Sequence of chain 1.A:
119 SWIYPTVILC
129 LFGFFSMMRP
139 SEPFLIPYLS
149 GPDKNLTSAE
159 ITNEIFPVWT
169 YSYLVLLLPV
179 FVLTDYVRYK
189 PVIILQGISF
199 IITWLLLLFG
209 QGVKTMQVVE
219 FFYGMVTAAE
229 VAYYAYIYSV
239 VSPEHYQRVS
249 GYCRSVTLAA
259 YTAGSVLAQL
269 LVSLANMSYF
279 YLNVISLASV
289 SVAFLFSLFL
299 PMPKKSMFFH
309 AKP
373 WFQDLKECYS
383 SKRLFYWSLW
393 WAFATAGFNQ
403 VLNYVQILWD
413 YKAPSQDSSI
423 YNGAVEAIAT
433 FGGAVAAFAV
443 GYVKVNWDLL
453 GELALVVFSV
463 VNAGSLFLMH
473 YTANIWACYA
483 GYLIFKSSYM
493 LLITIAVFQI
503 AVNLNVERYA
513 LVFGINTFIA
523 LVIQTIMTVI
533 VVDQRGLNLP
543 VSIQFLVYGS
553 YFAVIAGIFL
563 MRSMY

Binding-site contacts:
Ligand atom C2 contacts residue GLU218 of chain 1.A at 3.4 Å.
Ligand atom N1 contacts residue GLU218 of chain 1.A at 3.0 Å (salt-bridge).
Ligand atom CAH contacts residue ASN405 of chain 1.A at 3.9 Å.
Ligand atom CAK contacts residue ASN405 of chain 1.A at 3.4 Å.
Ligand atom OBJ contacts residue TYR221 of chain 1.A at 3.3 Å (h-bond).
Ligand atom CAG contacts residue GLU218 of chain 1.A at 3.8 Å.
Ligand atom C4 contacts residue GLU140 of chain 1.A at 3.6 Å.
Ligand atom CAA contacts residue LEU143 of chain 1.A at 3.7 Å (hydrophobic).
Ligand atom NAW contacts residue GLU140 of chain 1.A at 2.4 Å (salt-bridge).
Ligand atom CAO contacts residue LEU404 of chain 1.A at 3.7 Å (hydrophobic).
Ligand atom NAW contacts residue LEU143 of chain 1.A at 3.7 Å.
Ligand atom SBD contacts residue TYR221 of chain 1.A at 3.7 Å.
Ligand atom CAT contacts residue ASN401 of chain 1.A at 3.8 Å.
Ligand atom C2 contacts residue TYR221 of chain 1.A at 3.8 Å (hydrophobic).
Ligand atom OAM contacts residue LEU404 of chain 1.A at 3.5 Å (h-bond).
Ligand atom CAR contacts residue THR225 of chain 1.A at 3.7 Å.
Ligand atom CBH contacts residue TYR259 of chain 1.A at 3.6 Å (hydrophobic).
Ligand atom CAX contacts residue GLU140 of chain 1.A at 3.0 Å.
Ligand atom CAS contacts residue ASN401 of chain 1.A at 3.4 Å.
Ligand atom OBK contacts residue TYR221 of chain 1.A at 3.4 Å (h-bond).
Ligand atom CAI contacts residue ASN405 of chain 1.A at 3.3 Å.
Ligand atom C5 contacts residue LEU143 of chain 1.A at 3.6 Å (hydrophobic).
Ligand atom CAA contacts residue GLU140 of chain 1.A at 3.3 Å.
Ligand atom OAM contacts residue ASN405 of chain 1.A at 3.3 Å (h-bond).
Ligand atom NAF contacts residue GLU218 of chain 1.A at 2.9 Å (salt-bridge).
Ligand atom CAT contacts residue LEU404 of chain 1.A at 3.7 Å (hydrophobic).
Ligand atom CBC contacts residue GLU140 of chain 1.A at 3.3 Å.
Ligand atom CAN contacts residue TRP167 of chain 1.A at 3.8 Å (hydrophobic).
Ligand atom CAK contacts residue LEU404 of chain 1.A at 3.4 Å (hydrophobic).
Ligand atom C6 contacts residue TYR221 of chain 1.A at 3.5 Å (hydrophobic).
Ligand atom N1 contacts residue TYR221 of chain 1.A at 3.6 Å.
Ligand atom CAJ contacts residue ASN405 of chain 1.A at 3.0 Å.
Ligand atom CAI contacts residue TRP167 of chain 1.A at 3.5 Å (hydrophobic).
Ligand atom CAH contacts residue TYR221 of chain 1.A at 3.7 Å (hydrophobic).
Ligand atom CBC contacts residue TYR221 of chain 1.A at 3.2 Å (hydrophobic).
Ligand atom OBK contacts residue ARG137 of chain 1.A at 2.9 Å (salt-bridge).
Ligand atom CBB contacts residue TYR221 of chain 1.A at 3.7 Å (hydrophobic).
Ligand atom C4 contacts residue LEU143 of chain 1.A at 3.6 Å (hydrophobic).
Ligand atom CAA contacts residue TRP202 of chain 1.A at 3.6 Å (hydrophobic).
Ligand atom CAH contacts residue TRP167 of chain 1.A at 3.6 Å (hydrophobic).

A protein and the small-molecule ligand that binds it are described below.
Small molecule (SMILES): Cc1cnc(Nc2ccc(OCCN3CCCC3)cc2)nc1Nc1cccc(S(=O)(=O)NC(C)(C)C)c1